Sequence of chain 1.B:
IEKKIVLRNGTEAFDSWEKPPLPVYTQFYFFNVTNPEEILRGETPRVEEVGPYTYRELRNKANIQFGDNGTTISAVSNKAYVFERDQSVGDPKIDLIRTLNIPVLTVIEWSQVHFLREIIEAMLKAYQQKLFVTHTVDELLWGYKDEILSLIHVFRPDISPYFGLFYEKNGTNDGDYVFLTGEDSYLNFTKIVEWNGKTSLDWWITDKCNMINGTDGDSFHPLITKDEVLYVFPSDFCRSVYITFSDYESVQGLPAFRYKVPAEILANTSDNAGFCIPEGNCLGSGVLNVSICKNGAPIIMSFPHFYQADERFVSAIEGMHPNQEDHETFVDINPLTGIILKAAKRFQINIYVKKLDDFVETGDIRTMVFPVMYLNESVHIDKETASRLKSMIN

The protein below binds the small molecule below.
Small molecule (SMILES): CC(=O)N[C@H]1[C@H](O[C@H]2[C@H](O)[C@@H](NC(C)=O)CO[C@@H]2CO)O[C@H](CO)[C@@H](O[C@@H]2O[C@H](CO)[C@@H](O)[C@H](O[C@H]3O[C@H](CO)[C@@H](O)[C@H](O)[C@@H]3O)[C@@H]2O)[C@@H]1O

Binding-site contacts:
Ligand atom C1 contacts residue ARG346 of chain 1.B at 3.9 Å.
Ligand atom C7 contacts residue TYR29 of chain 1.B at 4.0 Å (hydrophobic).
Ligand atom C2 contacts residue ASN376 of chain 1.B at 2.4 Å.
Ligand atom C4 contacts residue TYR29 of chain 1.B at 3.9 Å (hydrophobic).
Ligand atom O7 contacts residue TYR29 of chain 1.B at 3.3 Å (h-bond).
Ligand atom N2 contacts residue ASP326 of chain 1.B at 4.2 Å.
Ligand atom O7 contacts residue ASN376 of chain 1.B at 4.2 Å.
Ligand atom O4 contacts residue TYR29 of chain 1.B at 3.7 Å.
Ligand atom C8 contacts residue SER378 of chain 1.B at 4.1 Å.
Ligand atom C8 contacts residue TYR29 of chain 1.B at 3.7 Å (hydrophobic).
Ligand atom C1 contacts residue ASP326 of chain 1.B at 4.1 Å.
Ligand atom N2 contacts residue ASN376 of chain 1.B at 2.9 Å (h-bond).
Ligand atom N2 contacts residue GLN27 of chain 1.B at 4.1 Å.
Ligand atom C5 contacts residue ASP326 of chain 1.B at 3.7 Å.
Ligand atom O5 contacts residue TYR29 of chain 1.B at 4.1 Å.
Ligand atom O5 contacts residue ASN376 of chain 1.B at 2.4 Å (h-bond).
Ligand atom O6 contacts residue ASP326 of chain 1.B at 2.4 Å (salt-bridge).
Ligand atom C1 contacts residue GLN27 of chain 1.B at 4.2 Å.
Ligand atom C1 contacts residue TYR29 of chain 1.B at 4.2 Å (hydrophobic).
Ligand atom C8 contacts residue GLN27 of chain 1.B at 3.8 Å.
Ligand atom C2 contacts residue ARG346 of chain 1.B at 4.0 Å.
Ligand atom C6 contacts residue TYR29 of chain 1.B at 4.2 Å (hydrophobic).
Ligand atom C1 contacts residue ASN376 of chain 1.B at 1.4 Å.
Ligand atom C7 contacts residue GLN27 of chain 1.B at 3.4 Å.
Ligand atom O5 contacts residue ARG346 of chain 1.B at 3.4 Å (salt-bridge).
Ligand atom O7 contacts residue GLN27 of chain 1.B at 2.9 Å (h-bond).
Ligand atom C5 contacts residue TYR29 of chain 1.B at 3.4 Å (hydrophobic).
Ligand atom C6 contacts residue TYR374 of chain 1.B at 4.3 Å (hydrophobic).
Ligand atom O4 contacts residue ASP326 of chain 1.B at 4.1 Å.
Ligand atom C4 contacts residue ASP326 of chain 1.B at 4.2 Å.
Ligand atom C7 contacts residue ASN376 of chain 1.B at 3.7 Å.
Ligand atom C5 contacts residue ASN376 of chain 1.B at 3.7 Å.
Ligand atom C6 contacts residue ASP326 of chain 1.B at 3.8 Å.
Ligand atom C3 contacts residue ASN376 of chain 1.B at 3.8 Å.
Ligand atom C3 contacts residue TYR29 of chain 1.B at 4.0 Å (hydrophobic).
Ligand atom C8 contacts residue GLU49 of chain 1.B at 3.2 Å.
Ligand atom C3 contacts residue ASP326 of chain 1.B at 3.6 Å.
Ligand atom O6 contacts residue ARG346 of chain 1.B at 3.3 Å (salt-bridge).
Ligand atom C8 contacts residue TYR374 of chain 1.B at 3.6 Å (hydrophobic).
Ligand atom C4 contacts residue ASN376 of chain 1.B at 4.2 Å.